The protein below binds the small molecule below.
Small molecule (SMILES): CO[C@@H]1[C@@H](O)[C@H](C)O[C@@H](O[C@H]2[C@@H](O[C@@H]3CO[C@@H](O[C@H]4[C@@H](O[C@H]5O[C@H](C)[C@@H](O)[C@H](O[C@H]6O[C@H](CO)[C@@H](O)[C@H](O)[C@@H]6O)[C@@H]5O)[C@H](O[C@H]5O[C@H](CO)[C@H](O)[C@H](O)[C@H]5O)[C@H](O[C@H]5[C@H](O[C@@H]6OC[C@@H](O)[C@H](O)[C@H]6O)[C@@H](CO)OC[C@@H]5O)O[C@H]4C)[C@H](O)[C@H]3O)O[C@@H](C)[C@H](O)[C@H]2O)[C@@H]1OC

Sequence of chain 2.A:
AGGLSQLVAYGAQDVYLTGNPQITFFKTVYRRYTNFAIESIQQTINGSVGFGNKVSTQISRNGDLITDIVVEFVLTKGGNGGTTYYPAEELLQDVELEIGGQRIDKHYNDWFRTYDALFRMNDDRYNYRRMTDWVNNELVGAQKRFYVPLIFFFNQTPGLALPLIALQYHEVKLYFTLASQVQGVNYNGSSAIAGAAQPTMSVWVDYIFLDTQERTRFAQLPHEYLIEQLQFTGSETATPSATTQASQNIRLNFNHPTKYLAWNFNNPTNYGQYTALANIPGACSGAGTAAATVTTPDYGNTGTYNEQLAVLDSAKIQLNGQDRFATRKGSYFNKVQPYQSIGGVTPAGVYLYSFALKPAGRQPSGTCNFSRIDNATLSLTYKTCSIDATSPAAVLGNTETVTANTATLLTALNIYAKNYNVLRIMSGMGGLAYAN

Binding-site contacts:
Ligand atom C3 contacts residue THR289 of chain 2.A at 4.1 Å.
Ligand atom C6 contacts residue ALA290 of chain 2.A at 3.8 Å (hydrophobic).
Ligand atom C1 contacts residue GLY288 of chain 2.A at 4.4 Å.
Ligand atom C2 contacts residue ALA292 of chain 2.A at 4.3 Å (hydrophobic).
Ligand atom C3 contacts residue ASN279 of chain 2.A at 3.7 Å.
Ligand atom O2 contacts residue THR289 of chain 2.A at 4.2 Å.
Ligand atom O6 contacts residue GLY288 of chain 2.A at 3.7 Å.
Ligand atom C5 contacts residue GLY288 of chain 2.A at 4.3 Å.
Ligand atom C6 contacts residue ALA292 of chain 2.A at 4.3 Å (hydrophobic).
Ligand atom C5 contacts residue ASN279 of chain 2.A at 3.6 Å.
Ligand atom C1 contacts residue ASN279 of chain 2.A at 1.4 Å.
Ligand atom O4 contacts residue FUC2 of chain 2.F at 3.3 Å.
Ligand atom C6 contacts residue 7CV5 of chain 3.D at 3.3 Å.
Ligand atom O2 contacts residue ALA292 of chain 2.A at 3.5 Å.
Ligand atom O5 contacts residue ASN279 of chain 2.A at 2.3 Å (h-bond).
Ligand atom O2 contacts residue THR390 of chain 2.A at 4.2 Å.
Ligand atom C4 contacts residue THR390 of chain 2.A at 3.9 Å.
Ligand atom O2 contacts residue 7CV5 of chain 3.D at 3.7 Å.
Ligand atom O6 contacts residue ALA292 of chain 2.A at 4.0 Å.
Ligand atom O6 contacts residue PRO392 of chain 2.A at 3.6 Å.
Ligand atom C3 contacts residue THR390 of chain 2.A at 3.8 Å.
Ligand atom C2 contacts residue ASN279 of chain 2.A at 2.3 Å.
Ligand atom C2 contacts residue THR390 of chain 2.A at 3.7 Å.
Ligand atom O5 contacts residue THR289 of chain 2.A at 4.3 Å.
Ligand atom O2 contacts residue ASN279 of chain 2.A at 2.9 Å (h-bond).
Ligand atom O3 contacts residue THR390 of chain 2.A at 3.1 Å (h-bond).
Ligand atom C1 contacts residue THR289 of chain 2.A at 4.3 Å.
Ligand atom O5 contacts residue GLY288 of chain 2.A at 4.2 Å.
Ligand atom C6 contacts residue PRO392 of chain 2.A at 4.0 Å (hydrophobic).
Ligand atom O5 contacts residue PRO392 of chain 2.A at 3.8 Å.
Ligand atom O5 contacts residue THR390 of chain 2.A at 4.2 Å.
Ligand atom C2 contacts residue 7CV5 of chain 3.D at 4.2 Å.
Ligand atom C3 contacts residue 7CV5 of chain 3.D at 4.3 Å.
Ligand atom O5 contacts residue ALA290 of chain 2.A at 4.0 Å.
Ligand atom C4 contacts residue ASN279 of chain 2.A at 4.0 Å.
Ligand atom C1 contacts residue 7CV5 of chain 3.D at 3.8 Å.
Ligand atom O6 contacts residue 7CV5 of chain 3.D at 2.9 Å (h-bond).
Ligand atom O4 contacts residue THR390 of chain 2.A at 4.3 Å.
Ligand atom C1 contacts residue ALA292 of chain 2.A at 3.8 Å (hydrophobic).
Ligand atom C1 contacts residue THR390 of chain 2.A at 3.9 Å.